Sequence of chain 1.B:
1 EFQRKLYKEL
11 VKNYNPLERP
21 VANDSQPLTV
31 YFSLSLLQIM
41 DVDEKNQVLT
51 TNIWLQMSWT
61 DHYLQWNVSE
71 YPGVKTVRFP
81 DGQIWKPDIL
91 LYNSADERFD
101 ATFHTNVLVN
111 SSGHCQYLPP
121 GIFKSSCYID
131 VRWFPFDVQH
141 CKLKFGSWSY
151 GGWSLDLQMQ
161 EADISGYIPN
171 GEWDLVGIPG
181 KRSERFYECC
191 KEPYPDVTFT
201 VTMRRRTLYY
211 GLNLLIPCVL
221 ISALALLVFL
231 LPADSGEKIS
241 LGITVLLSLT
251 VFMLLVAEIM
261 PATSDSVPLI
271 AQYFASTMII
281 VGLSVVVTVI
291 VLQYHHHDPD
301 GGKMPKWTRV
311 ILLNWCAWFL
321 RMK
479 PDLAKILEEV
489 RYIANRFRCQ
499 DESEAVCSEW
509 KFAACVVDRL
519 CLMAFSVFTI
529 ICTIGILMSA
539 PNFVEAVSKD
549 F

This protein binds this small molecule.
Small molecule (SMILES): CC(=O)N[C@H]1[C@H](O[C@H]2[C@H](O)[C@@H](NC(C)=O)CO[C@@H]2CO)O[C@H](CO)[C@@H](O[C@@H]2O[C@H](CO)[C@@H](O)[C@H](O)[C@@H]2O)[C@@H]1O

Binding-site contacts:
Ligand atom O5 contacts residue HIS114 of chain 1.B at 3.6 Å.
Ligand atom C1 contacts residue SER112 of chain 1.B at 3.2 Å.
Ligand atom C7 contacts residue SER111 of chain 1.B at 3.9 Å.
Ligand atom O7 contacts residue SER111 of chain 1.B at 3.0 Å (h-bond).
Ligand atom C3 contacts residue HIS114 of chain 1.B at 4.4 Å.
Ligand atom C7 contacts residue HIS114 of chain 1.B at 4.1 Å.
Ligand atom O7 contacts residue HIS114 of chain 1.B at 4.0 Å.
Ligand atom O7 contacts residue SER112 of chain 1.B at 4.1 Å.
Ligand atom C7 contacts residue SER112 of chain 1.B at 3.9 Å.
Ligand atom C4 contacts residue ASN110 of chain 1.B at 4.2 Å.
Ligand atom C1 contacts residue ASN110 of chain 1.B at 1.4 Å.
Ligand atom O7 contacts residue ASN110 of chain 1.B at 4.2 Å.
Ligand atom C1 contacts residue HIS114 of chain 1.B at 3.8 Å.
Ligand atom C3 contacts residue ASN110 of chain 1.B at 3.8 Å.
Ligand atom O4 contacts residue HIS114 of chain 1.B at 4.4 Å.
Ligand atom C5 contacts residue ASN110 of chain 1.B at 3.6 Å.
Ligand atom O5 contacts residue SER112 of chain 1.B at 4.3 Å.
Ligand atom C2 contacts residue ASN110 of chain 1.B at 2.5 Å.
Ligand atom C5 contacts residue HIS114 of chain 1.B at 3.5 Å.
Ligand atom N2 contacts residue ASN110 of chain 1.B at 2.9 Å (h-bond).
Ligand atom O5 contacts residue ASN110 of chain 1.B at 2.3 Å (h-bond).
Ligand atom C3 contacts residue SER112 of chain 1.B at 3.9 Å.
Ligand atom C2 contacts residue SER112 of chain 1.B at 3.5 Å.
Ligand atom N2 contacts residue SER112 of chain 1.B at 3.0 Å (h-bond).
Ligand atom C6 contacts residue HIS114 of chain 1.B at 3.9 Å.
Ligand atom C8 contacts residue HIS114 of chain 1.B at 3.7 Å.
Ligand atom C8 contacts residue ASN110 of chain 1.B at 3.3 Å.
Ligand atom C7 contacts residue ASN110 of chain 1.B at 3.3 Å.